Sequence of chain 1.B:
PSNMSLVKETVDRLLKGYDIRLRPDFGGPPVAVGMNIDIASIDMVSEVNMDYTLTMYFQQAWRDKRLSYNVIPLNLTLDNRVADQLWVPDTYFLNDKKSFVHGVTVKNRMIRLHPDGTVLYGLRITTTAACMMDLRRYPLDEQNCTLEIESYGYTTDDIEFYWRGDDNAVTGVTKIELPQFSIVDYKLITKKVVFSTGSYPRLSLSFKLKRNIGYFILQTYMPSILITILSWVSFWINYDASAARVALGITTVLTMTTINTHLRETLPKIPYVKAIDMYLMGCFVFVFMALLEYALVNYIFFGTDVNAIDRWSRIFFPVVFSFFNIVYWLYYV

Binding-site contacts:
Ligand atom N contacts residue TYR121 of chain 1.B at 3.4 Å (h-bond).
Ligand atom C contacts residue PHE91 of chain 1.C at 3.9 Å (hydrophobic).
Ligand atom CD contacts residue TYR121 of chain 1.B at 3.3 Å (hydrophobic).
Ligand atom CB contacts residue TYR181 of chain 1.B at 3.5 Å (hydrophobic).
Ligand atom N contacts residue TYR181 of chain 1.B at 3.3 Å (h-bond).
Ligand atom OXT contacts residue THR226 of chain 1.B at 4.1 Å.
Ligand atom C contacts residue THR156 of chain 1.C at 4.2 Å.
Ligand atom N contacts residue PHE224 of chain 1.B at 4.0 Å.
Ligand atom CG contacts residue TYR229 of chain 1.B at 3.4 Å (hydrophobic).
Ligand atom CD contacts residue TYR181 of chain 1.B at 3.9 Å (hydrophobic).
Ligand atom C contacts residue ARG93 of chain 1.C at 3.7 Å.
Ligand atom CB contacts residue PHE91 of chain 1.C at 4.3 Å (hydrophobic).
Ligand atom CG contacts residue PHE224 of chain 1.B at 4.4 Å (hydrophobic).
Ligand atom O contacts residue ARG93 of chain 1.C at 2.9 Å (salt-bridge).
Ligand atom C contacts residue LEU144 of chain 1.C at 4.4 Å (hydrophobic).
Ligand atom CG contacts residue LEU144 of chain 1.C at 4.0 Å (hydrophobic).
Ligand atom OXT contacts residue THR156 of chain 1.C at 3.4 Å.
Ligand atom OXT contacts residue ARG93 of chain 1.C at 3.6 Å (salt-bridge).
Ligand atom N contacts residue TYR229 of chain 1.B at 3.7 Å.
Ligand atom CB contacts residue LEU144 of chain 1.C at 4.1 Å (hydrophobic).
Ligand atom C contacts residue THR226 of chain 1.B at 3.2 Å.
Ligand atom CD contacts residue PHE224 of chain 1.B at 4.0 Å (hydrophobic).
Ligand atom O contacts residue PHE224 of chain 1.B at 4.2 Å.
Ligand atom N contacts residue SER180 of chain 1.B at 3.4 Å (h-bond).
Ligand atom C contacts residue TYR229 of chain 1.B at 4.5 Å (hydrophobic).
Ligand atom CB contacts residue TYR229 of chain 1.B at 4.3 Å (hydrophobic).
Ligand atom N contacts residue GLU179 of chain 1.B at 3.5 Å (salt-bridge).
Ligand atom OXT contacts residue TYR181 of chain 1.B at 4.2 Å.
Ligand atom CG contacts residue TYR181 of chain 1.B at 4.2 Å (hydrophobic).
Ligand atom CG contacts residue THR226 of chain 1.B at 3.9 Å.
Ligand atom CD contacts residue GLU179 of chain 1.B at 4.5 Å.
Ligand atom O contacts residue THR226 of chain 1.B at 2.1 Å (h-bond).
Ligand atom CD contacts residue PHE91 of chain 1.C at 3.6 Å (hydrophobic).
Ligand atom OXT contacts residue PHE91 of chain 1.C at 3.2 Å.

Sequence of chain 1.C:
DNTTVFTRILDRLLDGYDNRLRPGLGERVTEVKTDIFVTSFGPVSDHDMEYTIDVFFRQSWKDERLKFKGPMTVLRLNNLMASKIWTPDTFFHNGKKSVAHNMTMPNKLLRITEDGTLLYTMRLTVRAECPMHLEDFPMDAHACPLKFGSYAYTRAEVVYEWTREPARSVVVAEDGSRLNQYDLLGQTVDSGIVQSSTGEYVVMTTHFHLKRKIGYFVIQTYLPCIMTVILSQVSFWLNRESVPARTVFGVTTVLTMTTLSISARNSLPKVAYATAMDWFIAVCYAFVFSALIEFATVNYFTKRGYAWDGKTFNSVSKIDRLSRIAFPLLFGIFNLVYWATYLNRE

A protein and the small-molecule ligand that binds it are described below.
Small molecule (SMILES): NCCCC(=O)O